Binding-site contacts:
Ligand atom C1 contacts residue ASN36 of chain 1.A at 1.5 Å.
Ligand atom N2 contacts residue ASN36 of chain 1.A at 3.6 Å (h-bond).
Ligand atom C2 contacts residue ASN36 of chain 1.A at 2.9 Å.
Ligand atom N2 contacts residue PRO8 of chain 1.A at 4.2 Å.
Ligand atom C6 contacts residue GLU35 of chain 1.A at 3.1 Å.
Ligand atom C7 contacts residue TYR23 of chain 1.A at 4.1 Å (hydrophobic).
Ligand atom O6 contacts residue GLU35 of chain 1.A at 3.9 Å.
Ligand atom C3 contacts residue ASN36 of chain 1.A at 4.0 Å.
Ligand atom C8 contacts residue SER6 of chain 1.A at 3.8 Å.
Ligand atom O5 contacts residue ASN36 of chain 1.A at 2.3 Å (h-bond).
Ligand atom C6 contacts residue ASN36 of chain 1.A at 2.9 Å.
Ligand atom C2 contacts residue GLU35 of chain 1.A at 4.5 Å.
Ligand atom C4 contacts residue ASN36 of chain 1.A at 4.1 Å.
Ligand atom C1 contacts residue GLU35 of chain 1.A at 4.5 Å.
Ligand atom N2 contacts residue TYR23 of chain 1.A at 2.9 Å (h-bond).
Ligand atom C5 contacts residue ASN36 of chain 1.A at 3.1 Å.
Ligand atom C1 contacts residue TYR23 of chain 1.A at 3.7 Å (hydrophobic).
Ligand atom C2 contacts residue TYR23 of chain 1.A at 3.3 Å (hydrophobic).
Ligand atom C5 contacts residue GLU35 of chain 1.A at 4.3 Å.
Ligand atom O6 contacts residue ASN36 of chain 1.A at 3.4 Å (h-bond).

Sequence of chain 1.A:
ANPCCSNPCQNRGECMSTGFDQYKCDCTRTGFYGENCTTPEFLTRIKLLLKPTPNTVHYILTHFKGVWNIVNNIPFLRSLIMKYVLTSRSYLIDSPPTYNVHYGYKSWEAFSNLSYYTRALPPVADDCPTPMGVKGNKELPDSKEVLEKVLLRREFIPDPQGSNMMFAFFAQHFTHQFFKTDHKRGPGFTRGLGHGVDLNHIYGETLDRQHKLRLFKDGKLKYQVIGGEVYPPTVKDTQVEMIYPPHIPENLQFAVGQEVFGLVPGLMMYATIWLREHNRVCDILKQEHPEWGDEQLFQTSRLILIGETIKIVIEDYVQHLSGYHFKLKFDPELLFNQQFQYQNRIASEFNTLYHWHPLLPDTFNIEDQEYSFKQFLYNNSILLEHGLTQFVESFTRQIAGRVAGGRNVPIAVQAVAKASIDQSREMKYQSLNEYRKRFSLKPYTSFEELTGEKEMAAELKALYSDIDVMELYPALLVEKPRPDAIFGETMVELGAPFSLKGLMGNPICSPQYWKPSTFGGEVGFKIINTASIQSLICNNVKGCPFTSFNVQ

This protein binds this small molecule.
Small molecule (SMILES): CC(=O)N[C@@H]1[C@@H](O)[C@H](O)[C@@H](CO)O[C@H]1O